This protein binds this small molecule.
Small molecule (SMILES): OC[C@H]1O[C@H](O[C@H]2[C@H](O)[C@@H](O)[C@@H](O)O[C@@H]2CO)[C@H](O)[C@@H](O)[C@@H]1O

Sequence of chain 1.H:
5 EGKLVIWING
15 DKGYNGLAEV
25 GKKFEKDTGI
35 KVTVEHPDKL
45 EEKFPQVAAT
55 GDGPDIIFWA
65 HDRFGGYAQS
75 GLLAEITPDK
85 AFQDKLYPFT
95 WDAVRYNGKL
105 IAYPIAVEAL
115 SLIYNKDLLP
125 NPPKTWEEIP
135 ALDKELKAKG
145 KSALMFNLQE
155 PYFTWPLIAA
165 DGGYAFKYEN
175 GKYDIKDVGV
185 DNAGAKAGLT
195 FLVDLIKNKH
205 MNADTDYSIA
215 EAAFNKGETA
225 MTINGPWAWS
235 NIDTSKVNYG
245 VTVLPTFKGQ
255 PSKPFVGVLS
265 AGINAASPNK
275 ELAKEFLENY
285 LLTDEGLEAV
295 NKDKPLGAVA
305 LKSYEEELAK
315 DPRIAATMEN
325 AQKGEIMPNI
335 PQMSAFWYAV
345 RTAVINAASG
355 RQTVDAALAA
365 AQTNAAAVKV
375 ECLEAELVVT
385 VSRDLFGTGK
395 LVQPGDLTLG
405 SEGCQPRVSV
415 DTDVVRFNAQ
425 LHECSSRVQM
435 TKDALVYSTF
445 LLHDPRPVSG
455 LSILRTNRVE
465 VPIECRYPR

Binding-site contacts:
Ligand atom O2 contacts residue TRP231 of chain 1.H at 4.0 Å.
Ligand atom C6 contacts residue TYR156 of chain 1.H at 3.7 Å (hydrophobic).
Ligand atom C6 contacts residue PRO155 of chain 1.H at 3.8 Å (hydrophobic).
Ligand atom C2 contacts residue GLU112 of chain 1.H at 3.3 Å.
Ligand atom C2 contacts residue TRP63 of chain 1.H at 4.0 Å (hydrophobic).
Ligand atom C3 contacts residue ASP66 of chain 1.H at 3.6 Å.
Ligand atom C3 contacts residue TRP63 of chain 1.H at 3.5 Å (hydrophobic).
Ligand atom C6 contacts residue TRP341 of chain 1.H at 3.5 Å (hydrophobic).
Ligand atom C6 contacts residue GLU154 of chain 1.H at 3.3 Å.
Ligand atom C1 contacts residue TRP231 of chain 1.H at 3.7 Å (hydrophobic).
Ligand atom O2 contacts residue GLU112 of chain 1.H at 2.5 Å (salt-bridge).
Ligand atom C2 contacts residue TRP341 of chain 1.H at 4.0 Å (hydrophobic).
Ligand atom C1 contacts residue ASP15 of chain 1.H at 3.4 Å.
Ligand atom C2 contacts residue TRP231 of chain 1.H at 3.8 Å (hydrophobic).
Ligand atom C2 contacts residue LYS16 of chain 1.H at 3.7 Å.
Ligand atom O1 contacts residue LYS16 of chain 1.H at 2.8 Å (salt-bridge).
Ligand atom C4 contacts residue TYR156 of chain 1.H at 3.9 Å (hydrophobic).
Ligand atom C4 contacts residue TRP341 of chain 1.H at 3.7 Å (hydrophobic).
Ligand atom O6 contacts residue PRO155 of chain 1.H at 3.3 Å.
Ligand atom O1 contacts residue ASP15 of chain 1.H at 2.8 Å (salt-bridge).
Ligand atom O3 contacts residue ARG67 of chain 1.H at 3.0 Å (salt-bridge).
Ligand atom O2 contacts residue LYS16 of chain 1.H at 2.9 Å (salt-bridge).
Ligand atom C1 contacts residue LYS16 of chain 1.H at 3.4 Å.
Ligand atom O2 contacts residue TRP63 of chain 1.H at 3.3 Å (h-bond).
Ligand atom O6 contacts residue PHE157 of chain 1.H at 4.0 Å.
Ligand atom O3 contacts residue GLU112 of chain 1.H at 3.8 Å.
Ligand atom C1 contacts residue TYR156 of chain 1.H at 3.5 Å (hydrophobic).
Ligand atom O3 contacts residue TRP341 of chain 1.H at 3.8 Å.
Ligand atom O3 contacts residue ASP66 of chain 1.H at 2.7 Å (salt-bridge).
Ligand atom C2 contacts residue ASP66 of chain 1.H at 3.4 Å.
Ligand atom O2 contacts residue ASP66 of chain 1.H at 2.5 Å (salt-bridge).
Ligand atom O5 contacts residue TYR156 of chain 1.H at 3.2 Å.
Ligand atom O3 contacts residue TRP63 of chain 1.H at 3.3 Å (h-bond).
Ligand atom O4 contacts residue ARG67 of chain 1.H at 3.1 Å (salt-bridge).
Ligand atom O6 contacts residue GLU154 of chain 1.H at 2.6 Å (salt-bridge).
Ligand atom O3 contacts residue ALA64 of chain 1.H at 3.2 Å.
Ligand atom O1 contacts residue ASN13 of chain 1.H at 3.4 Å (h-bond).
Ligand atom O5 contacts residue ASP15 of chain 1.H at 3.9 Å.
Ligand atom O2 contacts residue ALA64 of chain 1.H at 3.3 Å.
Ligand atom O6 contacts residue TYR156 of chain 1.H at 3.2 Å (h-bond).